A small-molecule ligand and the protein it binds are described below.
Small molecule (SMILES): NCC(=O)NCC(=O)NCC(=O)NCC(=O)NCC(=O)O

Sequence of chain 1.B:
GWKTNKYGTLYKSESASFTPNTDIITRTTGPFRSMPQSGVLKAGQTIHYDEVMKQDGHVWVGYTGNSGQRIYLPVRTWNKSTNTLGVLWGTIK

Binding-site contacts:
Ligand atom N contacts residue THR30 of chain 1.B at 2.8 Å (h-bond).
Ligand atom C contacts residue MET54 of chain 1.B at 3.8 Å (hydrophobic).
Ligand atom C contacts residue TYR73 of chain 1.B at 4.4 Å (hydrophobic).
Ligand atom O contacts residue THR10 of chain 1.B at 3.7 Å.
Ligand atom CA contacts residue MET54 of chain 1.B at 4.0 Å (hydrophobic).
Ligand atom C contacts residue PHE33 of chain 1.B at 4.4 Å (hydrophobic).
Ligand atom C contacts residue ASN6 of chain 1.B at 3.6 Å.
Ligand atom CA contacts residue SO41 of chain 1.I at 3.4 Å.
Ligand atom O contacts residue TYR12 of chain 1.B at 3.6 Å.
Ligand atom C contacts residue TYR8 of chain 1.B at 3.6 Å (hydrophobic).
Ligand atom O contacts residue GLY31 of chain 1.B at 3.8 Å.
Ligand atom CA contacts residue PHE33 of chain 1.B at 3.8 Å (hydrophobic).
Ligand atom O contacts residue PRO32 of chain 1.B at 3.4 Å.
Ligand atom CA contacts residue TYR12 of chain 1.B at 3.5 Å (hydrophobic).
Ligand atom O contacts residue TYR8 of chain 1.B at 3.9 Å.
Ligand atom N contacts residue GLY31 of chain 1.B at 3.9 Å.
Ligand atom N contacts residue TYR8 of chain 1.B at 3.6 Å.
Ligand atom C contacts residue THR30 of chain 1.B at 3.9 Å.
Ligand atom O contacts residue ASN6 of chain 1.B at 3.0 Å (h-bond).
Ligand atom C contacts residue MET36 of chain 1.B at 3.4 Å (hydrophobic).
Ligand atom N contacts residue TYR12 of chain 1.B at 3.5 Å (h-bond).
Ligand atom OXT contacts residue MET36 of chain 1.B at 3.9 Å.
Ligand atom CA contacts residue THR30 of chain 1.B at 3.5 Å.
Ligand atom OXT contacts residue TYR8 of chain 1.B at 3.9 Å.
Ligand atom N contacts residue ASN6 of chain 1.B at 4.2 Å.
Ligand atom O contacts residue THR30 of chain 1.B at 4.2 Å.
Ligand atom O contacts residue PHE33 of chain 1.B at 3.4 Å.
Ligand atom CA contacts residue TYR73 of chain 1.B at 3.2 Å (hydrophobic).
Ligand atom CA contacts residue ASN6 of chain 1.B at 3.8 Å.
Ligand atom C contacts residue GLU52 of chain 1.B at 3.7 Å.
Ligand atom CA contacts residue MET36 of chain 1.B at 3.6 Å (hydrophobic).
Ligand atom N contacts residue GLU52 of chain 1.B at 2.7 Å (salt-bridge).
Ligand atom O contacts residue MET36 of chain 1.B at 3.3 Å.
Ligand atom C contacts residue TYR12 of chain 1.B at 3.6 Å (hydrophobic).
Ligand atom C contacts residue GLY31 of chain 1.B at 4.3 Å.
Ligand atom CA contacts residue GLU52 of chain 1.B at 3.5 Å.
Ligand atom N contacts residue TYR73 of chain 1.B at 3.9 Å.
Ligand atom CA contacts residue TYR8 of chain 1.B at 3.6 Å (hydrophobic).
Ligand atom O contacts residue MET54 of chain 1.B at 3.6 Å.
Ligand atom N contacts residue SO41 of chain 1.I at 2.6 Å (h-bond).